This small molecule binds to this protein.
Small molecule (SMILES): CCCCCCCC(=O)Oc1c(Br)cc(Br)cc1CNC(=O)c1ccccc1[N+](=O)[O-]

Sequence of chain 1.D:
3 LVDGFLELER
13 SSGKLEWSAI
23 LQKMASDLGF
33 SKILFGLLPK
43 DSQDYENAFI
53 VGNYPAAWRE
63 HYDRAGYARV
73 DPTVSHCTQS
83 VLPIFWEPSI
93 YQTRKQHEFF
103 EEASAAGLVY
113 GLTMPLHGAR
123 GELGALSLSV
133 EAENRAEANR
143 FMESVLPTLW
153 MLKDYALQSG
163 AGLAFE

Binding-site contacts:
Ligand atom O17 contacts residue TYR56 of chain 1.D at 2.8 Å (h-bond).
Ligand atom C2 contacts residue TYR64 of chain 1.D at 3.5 Å (hydrophobic).
Ligand atom BR2 contacts residue TYR64 of chain 1.D at 3.5 Å.
Ligand atom C4 contacts residue TYR64 of chain 1.D at 3.5 Å (hydrophobic).
Ligand atom C13 contacts residue TYR93 of chain 1.D at 3.3 Å (hydrophobic).
Ligand atom O18 contacts residue TYR56 of chain 1.D at 3.4 Å.
Ligand atom BR2 contacts residue TYR56 of chain 1.D at 3.8 Å.
Ligand atom BR1 contacts residue ILE52 of chain 1.D at 3.7 Å.
Ligand atom C13 contacts residue TRP88 of chain 1.D at 3.6 Å (hydrophobic).
Ligand atom C7 contacts residue ASP73 of chain 1.D at 3.4 Å.
Ligand atom C3 contacts residue TYR64 of chain 1.D at 3.4 Å (hydrophobic).
Ligand atom O19 contacts residue LEU110 of chain 1.D at 3.1 Å.
Ligand atom N16 contacts residue TRP60 of chain 1.D at 3.4 Å (h-bond).
Ligand atom C5 contacts residue TYR64 of chain 1.D at 3.5 Å (hydrophobic).
Ligand atom N8 contacts residue ASP73 of chain 1.D at 2.7 Å (salt-bridge).
Ligand atom C3 contacts residue LEU36 of chain 1.D at 3.5 Å (hydrophobic).
Ligand atom C10 contacts residue TRP88 of chain 1.D at 3.6 Å (hydrophobic).
Ligand atom O19 contacts residue TYR56 of chain 1.D at 3.6 Å.
Ligand atom C17 contacts residue VAL76 of chain 1.D at 3.8 Å (hydrophobic).
Ligand atom O17 contacts residue SER129 of chain 1.D at 3.3 Å (h-bond).
Ligand atom C11 contacts residue TRP88 of chain 1.D at 3.5 Å (hydrophobic).
Ligand atom O18 contacts residue TRP60 of chain 1.D at 2.9 Å (h-bond).
Ligand atom C4 contacts residue LEU36 of chain 1.D at 3.5 Å (hydrophobic).
Ligand atom BR2 contacts residue TRP60 of chain 1.D at 3.4 Å.
Ligand atom N16 contacts residue TYR56 of chain 1.D at 3.7 Å.
Ligand atom C12 contacts residue TRP88 of chain 1.D at 3.4 Å (hydrophobic).
Ligand atom C13 contacts residue PHE101 of chain 1.D at 3.7 Å (hydrophobic).
Ligand atom C17 contacts residue LEU125 of chain 1.D at 3.7 Å (hydrophobic).
Ligand atom C29 contacts residue TYR47 of chain 1.D at 3.4 Å (hydrophobic).
Ligand atom C6 contacts residue TYR64 of chain 1.D at 3.6 Å (hydrophobic).
Ligand atom C16 contacts residue LEU125 of chain 1.D at 3.7 Å (hydrophobic).
Ligand atom C11 contacts residue THR75 of chain 1.D at 3.6 Å.
Ligand atom C2 contacts residue LEU36 of chain 1.D at 3.7 Å (hydrophobic).
Ligand atom O19 contacts residue TRP60 of chain 1.D at 3.2 Å (h-bond).
Ligand atom N8 contacts residue THR75 of chain 1.D at 3.7 Å.
Ligand atom O22 contacts residue GLY38 of chain 1.D at 3.7 Å.
Ligand atom O22 contacts residue LEU36 of chain 1.D at 3.5 Å.
Ligand atom C1 contacts residue TYR64 of chain 1.D at 3.6 Å (hydrophobic).
Ligand atom C9 contacts residue ASP73 of chain 1.D at 3.8 Å.
Ligand atom C12 contacts residue THR75 of chain 1.D at 3.7 Å.